A small-molecule ligand and the protein it binds are described below.
Small molecule (SMILES): CC(C)[C@H](NC(=O)[C@H](Cc1ccc(O)cc1)NC(=O)[C@H](CC(=O)O)NC(=O)[C@@H](N)Cc1ccc(OP(=O)(O)O)cc1)C(=O)N[C@H](C=O)Cc1cnc[nH]1

Sequence of chain 1.A:
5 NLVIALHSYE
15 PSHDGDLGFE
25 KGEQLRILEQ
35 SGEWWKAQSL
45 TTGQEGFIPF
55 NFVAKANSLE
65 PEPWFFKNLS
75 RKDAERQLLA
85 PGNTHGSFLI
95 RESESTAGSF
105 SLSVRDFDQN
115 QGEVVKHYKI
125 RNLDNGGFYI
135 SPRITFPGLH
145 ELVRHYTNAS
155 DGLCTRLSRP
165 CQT

Sequence of chain 1.E:
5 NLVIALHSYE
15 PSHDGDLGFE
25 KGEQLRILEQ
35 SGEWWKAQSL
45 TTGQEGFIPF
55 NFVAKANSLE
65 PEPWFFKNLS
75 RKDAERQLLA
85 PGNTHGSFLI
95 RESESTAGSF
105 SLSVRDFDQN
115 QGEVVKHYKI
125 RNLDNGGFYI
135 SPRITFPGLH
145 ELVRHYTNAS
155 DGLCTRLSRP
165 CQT

Binding-site contacts:
Ligand atom O3P contacts residue SER105 of chain 1.E at 2.8 Å (h-bond).
Ligand atom OH contacts residue SER105 of chain 1.E at 3.3 Å (h-bond).
Ligand atom O3P contacts residue SER97 of chain 1.E at 3.4 Å.
Ligand atom CE2 contacts residue HIS17 of chain 1.A at 3.4 Å.
Ligand atom O2P contacts residue ARG75 of chain 1.E at 2.5 Å (salt-bridge).
Ligand atom CG2 contacts residue GLY156 of chain 1.E at 3.6 Å.
Ligand atom C contacts residue GLY156 of chain 1.E at 3.0 Å.
Ligand atom CE2 contacts residue HIS121 of chain 1.E at 3.5 Å.
Ligand atom O contacts residue GLY156 of chain 1.E at 2.6 Å (h-bond).
Ligand atom O2P contacts residue ARG95 of chain 1.E at 2.5 Å (salt-bridge).
Ligand atom O contacts residue TYR122 of chain 1.E at 2.9 Å.
Ligand atom CG2 contacts residue ARG137 of chain 1.E at 3.0 Å.
Ligand atom CA contacts residue HIS121 of chain 1.E at 3.6 Å.
Ligand atom N contacts residue HIS121 of chain 1.E at 2.8 Å (h-bond).
Ligand atom CB contacts residue HIS121 of chain 1.E at 3.5 Å.
Ligand atom OD2 contacts residue HIS121 of chain 1.E at 3.1 Å (h-bond).
Ligand atom O1P contacts residue GLU98 of chain 1.E at 3.4 Å.
Ligand atom CD2 contacts residue HIS121 of chain 1.E at 3.4 Å.
Ligand atom O3P contacts residue GLU98 of chain 1.E at 2.9 Å (salt-bridge).
Ligand atom O1P contacts residue SER99 of chain 1.E at 2.8 Å (h-bond).
Ligand atom N contacts residue GLY156 of chain 1.E at 3.0 Å (h-bond).
Ligand atom CZ contacts residue SER16 of chain 1.A at 3.4 Å.
Ligand atom OH contacts residue ARG125 of chain 1.E at 3.3 Å (salt-bridge).
Ligand atom CB contacts residue SER135 of chain 1.E at 3.5 Å.
Ligand atom CB contacts residue GLY156 of chain 1.E at 3.5 Å.
Ligand atom CD2 contacts residue TYR122 of chain 1.E at 3.0 Å (hydrophobic).
Ligand atom OD2 contacts residue LYS120 of chain 1.E at 3.3 Å.
Ligand atom CD2 contacts residue CYS158 of chain 1.E at 3.4 Å (hydrophobic).
Ligand atom O contacts residue HIS121 of chain 1.E at 3.4 Å (h-bond).
Ligand atom P contacts residue ARG75 of chain 1.E at 3.6 Å.
Ligand atom CE2 contacts residue ARG75 of chain 1.E at 3.4 Å.
Ligand atom CA contacts residue GLY156 of chain 1.E at 3.3 Å.
Ligand atom OH contacts residue SER16 of chain 1.A at 3.1 Å.
Ligand atom OH contacts residue SER99 of chain 1.E at 3.3 Å (h-bond).
Ligand atom CD2 contacts residue HIS17 of chain 1.A at 3.0 Å.
Ligand atom P contacts residue SER105 of chain 1.E at 3.5 Å.
Ligand atom P contacts residue SER99 of chain 1.E at 3.5 Å.
Ligand atom P contacts residue ARG95 of chain 1.E at 3.4 Å.
Ligand atom O3P contacts residue ARG95 of chain 1.E at 3.2 Å (salt-bridge).
Ligand atom CG2 contacts residue SER135 of chain 1.E at 3.6 Å.